Sequence of chain 1.JA:
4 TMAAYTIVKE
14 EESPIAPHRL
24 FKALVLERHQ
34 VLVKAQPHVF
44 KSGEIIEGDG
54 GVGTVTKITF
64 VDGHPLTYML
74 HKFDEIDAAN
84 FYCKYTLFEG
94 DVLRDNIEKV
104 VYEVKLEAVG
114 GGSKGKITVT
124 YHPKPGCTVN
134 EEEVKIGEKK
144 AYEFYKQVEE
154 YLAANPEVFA

Binding-site contacts:
Ligand atom C6 contacts residue LYS143 of chain 1.JA at 3.3 Å.
Ligand atom C9 contacts residue LYS143 of chain 1.JA at 3.9 Å.
Ligand atom C15 contacts residue VAL95 of chain 1.JA at 3.9 Å (hydrophobic).
Ligand atom C7 contacts residue LEU35 of chain 1.JA at 3.9 Å (hydrophobic).
Ligand atom C1 contacts residue MET72 of chain 1.JA at 3.9 Å (hydrophobic).
Ligand atom C12 contacts residue VAL95 of chain 1.JA at 4.0 Å (hydrophobic).
Ligand atom C5 contacts residue LYS143 of chain 1.JA at 3.2 Å.
Ligand atom O3 contacts residue GLY140 of chain 1.JA at 3.8 Å.
Ligand atom C16 contacts residue VAL95 of chain 1.JA at 3.6 Å (hydrophobic).
Ligand atom C8 contacts residue LEU35 of chain 1.JA at 3.9 Å (hydrophobic).
Ligand atom O1 contacts residue MET72 of chain 1.JA at 3.4 Å.
Ligand atom C15 contacts residue GLY140 of chain 1.JA at 3.6 Å.
Ligand atom C10 contacts residue LYS143 of chain 1.JA at 3.7 Å.
Ligand atom C15 contacts residue GLU136 of chain 1.JA at 3.7 Å.
Ligand atom C6 contacts residue PHE43 of chain 1.JA at 3.4 Å (hydrophobic).
Ligand atom C2 contacts residue VAL95 of chain 1.JA at 3.8 Å (hydrophobic).
Ligand atom C14 contacts residue GLU136 of chain 1.JA at 3.5 Å.
Ligand atom C11 contacts residue VAL95 of chain 1.JA at 3.6 Å (hydrophobic).
Ligand atom C5 contacts residue PHE43 of chain 1.JA at 3.8 Å (hydrophobic).
Ligand atom C15 contacts residue 2AN1 of chain 1.EH at 3.3 Å.
Ligand atom O3 contacts residue ALA144 of chain 1.JA at 3.5 Å.
Ligand atom C13 contacts residue TYR124 of chain 1.JA at 3.5 Å (hydrophobic).
Ligand atom C7 contacts residue PHE43 of chain 1.JA at 3.5 Å (hydrophobic).
Ligand atom C16 contacts residue 2AN1 of chain 1.EH at 3.5 Å.
Ligand atom C14 contacts residue TYR124 of chain 1.JA at 3.6 Å (hydrophobic).
Ligand atom C6 contacts residue GLN39 of chain 1.JA at 4.0 Å.
Ligand atom C3 contacts residue LYS143 of chain 1.JA at 3.5 Å.
Ligand atom C4 contacts residue LYS143 of chain 1.JA at 2.7 Å.
Ligand atom C16 contacts residue GLY140 of chain 1.JA at 3.8 Å.
Ligand atom C12 contacts residue TYR105 of chain 1.JA at 3.9 Å (hydrophobic).
Ligand atom C7 contacts residue GLN39 of chain 1.JA at 4.0 Å.
Ligand atom N contacts residue VAL95 of chain 1.JA at 4.1 Å.
Ligand atom C7 contacts residue LYS143 of chain 1.JA at 4.0 Å.
Ligand atom C14 contacts residue GLY140 of chain 1.JA at 3.9 Å.
Ligand atom C15 contacts residue ILE139 of chain 1.JA at 4.1 Å (hydrophobic).
Ligand atom C3 contacts residue 2AN1 of chain 1.EH at 3.9 Å.
Ligand atom C2 contacts residue LYS143 of chain 1.JA at 4.1 Å.
Ligand atom C8 contacts residue PHE43 of chain 1.JA at 4.0 Å (hydrophobic).
Ligand atom O2 contacts residue ARG31 of chain 1.JA at 3.8 Å.
Ligand atom N contacts residue MET72 of chain 1.JA at 4.0 Å.

The protein below binds the small molecule below.
Small molecule (SMILES): O=S(=O)(O)c1cccc2cccc(Nc3ccccc3)c12